This protein binds this small molecule.
Small molecule (SMILES): S=c1[nH]c(-c2ccccc2)cs1

Sequence of chain 1.A:
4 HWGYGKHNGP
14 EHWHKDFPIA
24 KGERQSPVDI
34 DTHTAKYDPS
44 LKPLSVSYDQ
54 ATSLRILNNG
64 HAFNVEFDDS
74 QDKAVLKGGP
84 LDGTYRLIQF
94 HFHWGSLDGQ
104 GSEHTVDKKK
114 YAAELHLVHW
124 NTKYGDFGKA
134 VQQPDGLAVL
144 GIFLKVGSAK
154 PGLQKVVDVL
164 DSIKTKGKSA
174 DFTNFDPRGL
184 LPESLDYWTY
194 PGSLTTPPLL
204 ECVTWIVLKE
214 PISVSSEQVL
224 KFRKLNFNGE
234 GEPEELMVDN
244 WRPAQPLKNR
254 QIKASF

Binding-site contacts:
Ligand atom C06 contacts residue GLN92 of chain 1.A at 4.3 Å.
Ligand atom S01 contacts residue THR199 of chain 1.A at 4.3 Å.
Ligand atom C10 contacts residue PHE130 of chain 1.A at 3.3 Å (hydrophobic).
Ligand atom C09 contacts residue PHE130 of chain 1.A at 3.6 Å (hydrophobic).
Ligand atom C02 contacts residue HIS119 of chain 1.A at 4.3 Å.
Ligand atom C02 contacts residue ZN1 of chain 1.C at 3.0 Å.
Ligand atom S03 contacts residue ZN1 of chain 1.C at 4.0 Å.
Ligand atom S01 contacts residue LEU197 of chain 1.A at 4.3 Å.
Ligand atom S03 contacts residue VAL121 of chain 1.A at 4.2 Å.
Ligand atom C05 contacts residue VAL121 of chain 1.A at 4.2 Å (hydrophobic).
Ligand atom C11 contacts residue GLN92 of chain 1.A at 3.5 Å.
Ligand atom S01 contacts residue HIS94 of chain 1.A at 3.7 Å.
Ligand atom S03 contacts residue LEU197 of chain 1.A at 4.0 Å.
Ligand atom C04 contacts residue LEU197 of chain 1.A at 3.7 Å (hydrophobic).
Ligand atom N12 contacts residue HIS94 of chain 1.A at 3.5 Å.
Ligand atom C11 contacts residue PHE130 of chain 1.A at 3.8 Å (hydrophobic).
Ligand atom S01 contacts residue HIS96 of chain 1.A at 3.7 Å.
Ligand atom C08 contacts residue PHE130 of chain 1.A at 4.2 Å (hydrophobic).
Ligand atom C02 contacts residue LEU197 of chain 1.A at 4.3 Å (hydrophobic).
Ligand atom S01 contacts residue HIS119 of chain 1.A at 3.7 Å.
Ligand atom N12 contacts residue LEU197 of chain 1.A at 4.3 Å.
Ligand atom C05 contacts residue LEU197 of chain 1.A at 3.9 Å (hydrophobic).
Ligand atom S01 contacts residue ZN1 of chain 1.C at 2.3 Å.
Ligand atom C11 contacts residue VAL121 of chain 1.A at 4.0 Å (hydrophobic).
Ligand atom S03 contacts residue VAL142 of chain 1.A at 3.9 Å.
Ligand atom C07 contacts residue LEU197 of chain 1.A at 4.2 Å (hydrophobic).
Ligand atom C06 contacts residue PHE130 of chain 1.A at 4.4 Å (hydrophobic).
Ligand atom C05 contacts residue HIS94 of chain 1.A at 3.9 Å.
Ligand atom C04 contacts residue LEU140 of chain 1.A at 4.2 Å (hydrophobic).
Ligand atom C10 contacts residue GLN92 of chain 1.A at 3.6 Å.
Ligand atom C04 contacts residue HIS94 of chain 1.A at 4.2 Å.
Ligand atom S01 contacts residue THR198 of chain 1.A at 3.0 Å (h-bond).
Ligand atom C02 contacts residue HIS94 of chain 1.A at 3.6 Å.
Ligand atom N12 contacts residue ZN1 of chain 1.C at 3.9 Å.
Ligand atom C04 contacts residue VAL121 of chain 1.A at 3.5 Å (hydrophobic).
Ligand atom C09 contacts residue GLN92 of chain 1.A at 4.4 Å.
Ligand atom N12 contacts residue THR199 of chain 1.A at 4.5 Å.
Ligand atom C02 contacts residue THR198 of chain 1.A at 4.2 Å.
Ligand atom S03 contacts residue HIS94 of chain 1.A at 4.0 Å.
Ligand atom C04 contacts residue VAL142 of chain 1.A at 4.1 Å (hydrophobic).